Binding-site contacts:
Ligand atom O2A contacts residue MN1 of chain 1.M at 2.7 Å.
Ligand atom C4 contacts residue PHE543 of chain 1.A at 3.7 Å (hydrophobic).
Ligand atom O3G contacts residue ARG538 of chain 1.A at 3.0 Å (salt-bridge).
Ligand atom O2B contacts residue GLY540 of chain 1.A at 3.0 Å (h-bond).
Ligand atom O1A contacts residue LYS94 of chain 1.E at 3.0 Å (salt-bridge).
Ligand atom O1B contacts residue TYR90 of chain 1.E at 2.4 Å (h-bond).
Ligand atom C2 contacts residue PHE543 of chain 1.A at 3.5 Å (hydrophobic).
Ligand atom O1G contacts residue LYS662 of chain 1.A at 3.4 Å.
Ligand atom O2A contacts residue ASP602 of chain 1.A at 2.7 Å (salt-bridge).
Ligand atom PB contacts residue MN1 of chain 1.M at 3.6 Å.
Ligand atom O3G contacts residue ARG666 of chain 1.A at 2.8 Å (salt-bridge).
Ligand atom O2' contacts residue HIS309 of chain 1.A at 3.4 Å.
Ligand atom N6 contacts residue SER556 of chain 1.A at 3.5 Å (h-bond).
Ligand atom O2G contacts residue VAL536 of chain 1.A at 2.6 Å (h-bond).
Ligand atom O2A contacts residue MN1 of chain 1.L at 2.0 Å.
Ligand atom N7 contacts residue GLY601 of chain 1.A at 3.2 Å.
Ligand atom PA contacts residue MN1 of chain 1.M at 3.1 Å.
Ligand atom O1G contacts residue LYS94 of chain 1.E at 3.3 Å.
Ligand atom O2G contacts residue MN1 of chain 1.M at 1.9 Å.
Ligand atom PB contacts residue TYR90 of chain 1.E at 3.3 Å.
Ligand atom PG contacts residue MN1 of chain 1.M at 3.2 Å.
Ligand atom N1 contacts residue SER556 of chain 1.A at 3.4 Å.
Ligand atom O3A contacts residue ASP602 of chain 1.A at 3.5 Å (salt-bridge).
Ligand atom N3 contacts residue PHE543 of chain 1.A at 3.4 Å.
Ligand atom O1G contacts residue MN1 of chain 1.M at 3.6 Å.
Ligand atom O2B contacts residue LEU539 of chain 1.A at 2.5 Å (h-bond).
Ligand atom N6 contacts residue GLY601 of chain 1.A at 3.6 Å.
Ligand atom O2B contacts residue TYR90 of chain 1.E at 3.5 Å (h-bond).
Ligand atom O2B contacts residue ARG538 of chain 1.A at 3.3 Å.
Ligand atom O2G contacts residue ARG538 of chain 1.A at 3.6 Å (salt-bridge).
Ligand atom N6 contacts residue ALA306 of chain 1.A at 3.5 Å.
Ligand atom C2 contacts residue PHE304 of chain 1.A at 3.5 Å (hydrophobic).
Ligand atom PA contacts residue ASP602 of chain 1.A at 3.6 Å.
Ligand atom O3G contacts residue ASP537 of chain 1.A at 3.4 Å.
Ligand atom O3A contacts residue MN1 of chain 1.M at 2.3 Å.
Ligand atom O2G contacts residue ASP537 of chain 1.A at 3.4 Å.
Ligand atom C6 contacts residue ALA306 of chain 1.A at 3.6 Å (hydrophobic).
Ligand atom N7 contacts residue ASP602 of chain 1.A at 3.5 Å (salt-bridge).
Ligand atom PA contacts residue MN1 of chain 1.L at 3.5 Å.
Ligand atom N3B contacts residue LYS94 of chain 1.E at 3.4 Å.

A small-molecule ligand and the protein it binds are described below.
Small molecule (SMILES): Nc1ncnc2c1ncn2[C@@H]1O[C@H](CO[P](=O)(O)O[P](=O)(O)NP(=O)(O)O)[C@@H](O)[C@H]1O

Sequence of chain 1.A:
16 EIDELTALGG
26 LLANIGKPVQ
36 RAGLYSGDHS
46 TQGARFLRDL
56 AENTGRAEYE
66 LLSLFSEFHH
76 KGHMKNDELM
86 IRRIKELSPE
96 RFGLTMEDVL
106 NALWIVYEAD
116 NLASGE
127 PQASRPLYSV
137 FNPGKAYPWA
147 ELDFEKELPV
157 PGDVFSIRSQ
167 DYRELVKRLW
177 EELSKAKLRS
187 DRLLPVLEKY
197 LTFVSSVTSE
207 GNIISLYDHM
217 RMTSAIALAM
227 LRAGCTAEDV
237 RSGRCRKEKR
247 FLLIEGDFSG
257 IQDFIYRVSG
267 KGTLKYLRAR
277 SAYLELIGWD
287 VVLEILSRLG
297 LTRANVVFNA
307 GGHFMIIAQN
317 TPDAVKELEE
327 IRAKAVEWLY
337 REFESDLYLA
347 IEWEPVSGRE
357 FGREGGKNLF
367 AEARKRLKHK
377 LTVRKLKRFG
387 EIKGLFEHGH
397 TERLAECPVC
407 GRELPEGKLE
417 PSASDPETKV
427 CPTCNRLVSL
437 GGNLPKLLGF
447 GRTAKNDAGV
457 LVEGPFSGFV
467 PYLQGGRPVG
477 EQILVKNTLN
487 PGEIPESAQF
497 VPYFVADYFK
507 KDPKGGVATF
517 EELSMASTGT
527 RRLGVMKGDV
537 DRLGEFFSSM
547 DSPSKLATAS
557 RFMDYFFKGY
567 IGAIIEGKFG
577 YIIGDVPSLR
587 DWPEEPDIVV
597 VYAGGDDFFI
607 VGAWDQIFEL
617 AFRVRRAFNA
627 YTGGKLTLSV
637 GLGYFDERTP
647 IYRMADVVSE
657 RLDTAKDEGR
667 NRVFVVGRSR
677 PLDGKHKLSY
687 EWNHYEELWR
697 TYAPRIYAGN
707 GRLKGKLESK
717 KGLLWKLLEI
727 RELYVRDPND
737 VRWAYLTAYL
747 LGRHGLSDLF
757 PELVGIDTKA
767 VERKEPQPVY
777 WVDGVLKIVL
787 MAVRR

Sequence of chain 1.E:
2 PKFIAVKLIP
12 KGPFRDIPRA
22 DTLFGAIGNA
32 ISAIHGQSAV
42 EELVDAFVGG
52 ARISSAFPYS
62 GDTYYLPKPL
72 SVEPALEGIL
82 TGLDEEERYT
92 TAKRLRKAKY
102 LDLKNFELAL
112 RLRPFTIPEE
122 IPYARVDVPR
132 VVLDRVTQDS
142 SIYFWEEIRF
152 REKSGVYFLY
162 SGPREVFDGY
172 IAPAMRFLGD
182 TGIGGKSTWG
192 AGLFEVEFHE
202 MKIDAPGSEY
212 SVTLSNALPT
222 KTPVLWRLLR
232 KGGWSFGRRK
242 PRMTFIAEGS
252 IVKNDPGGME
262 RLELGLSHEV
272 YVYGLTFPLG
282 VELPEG